Sequence of chain 1.A:
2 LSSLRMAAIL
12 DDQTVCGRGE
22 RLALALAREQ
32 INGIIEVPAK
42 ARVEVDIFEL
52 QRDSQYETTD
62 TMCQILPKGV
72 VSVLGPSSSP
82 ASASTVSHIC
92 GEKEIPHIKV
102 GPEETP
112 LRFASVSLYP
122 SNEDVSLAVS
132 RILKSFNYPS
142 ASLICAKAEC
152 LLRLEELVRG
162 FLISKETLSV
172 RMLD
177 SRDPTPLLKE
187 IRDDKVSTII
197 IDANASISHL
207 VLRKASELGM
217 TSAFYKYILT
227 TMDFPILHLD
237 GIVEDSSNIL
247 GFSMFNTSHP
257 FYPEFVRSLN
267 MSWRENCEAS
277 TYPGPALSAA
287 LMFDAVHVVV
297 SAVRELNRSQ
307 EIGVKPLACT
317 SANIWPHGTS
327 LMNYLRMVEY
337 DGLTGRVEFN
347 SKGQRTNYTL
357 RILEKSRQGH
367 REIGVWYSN

This small molecule binds to this protein.
Small molecule (SMILES): CC(=O)N[C@@H]1[C@@H](O)[C@H](O)[C@@H](CO)O[C@H]1O

Binding-site contacts:
Ligand atom C7 contacts residue ALA42 of chain 1.A at 3.8 Å (hydrophobic).
Ligand atom O7 contacts residue ALA42 of chain 1.A at 3.5 Å (h-bond).
Ligand atom C7 contacts residue ASN303 of chain 1.A at 3.4 Å.
Ligand atom C8 contacts residue LEU2 of chain 1.A at 4.0 Å (hydrophobic).
Ligand atom O3 contacts residue LEU2 of chain 1.A at 4.4 Å.
Ligand atom O7 contacts residue ASN303 of chain 1.A at 3.8 Å.
Ligand atom N2 contacts residue ASN303 of chain 1.A at 2.8 Å (h-bond).
Ligand atom O3 contacts residue ALA40 of chain 1.A at 4.2 Å.
Ligand atom O4 contacts residue ALA40 of chain 1.A at 4.0 Å.
Ligand atom O7 contacts residue LYS41 of chain 1.A at 4.0 Å.
Ligand atom O3 contacts residue LYS41 of chain 1.A at 3.8 Å.
Ligand atom O7 contacts residue ARG300 of chain 1.A at 3.1 Å (salt-bridge).
Ligand atom C3 contacts residue ASN303 of chain 1.A at 3.7 Å.
Ligand atom C8 contacts residue ALA42 of chain 1.A at 4.0 Å (hydrophobic).
Ligand atom C5 contacts residue ASN303 of chain 1.A at 3.7 Å.
Ligand atom C2 contacts residue ASN303 of chain 1.A at 2.3 Å.
Ligand atom C7 contacts residue ARG300 of chain 1.A at 4.1 Å.
Ligand atom C4 contacts residue ASN303 of chain 1.A at 4.2 Å.
Ligand atom C8 contacts residue LEU5 of chain 1.A at 4.3 Å (hydrophobic).
Ligand atom C1 contacts residue ASN303 of chain 1.A at 1.5 Å.
Ligand atom C3 contacts residue ALA42 of chain 1.A at 4.4 Å (hydrophobic).
Ligand atom C8 contacts residue ASN303 of chain 1.A at 4.3 Å.
Ligand atom C4 contacts residue ALA40 of chain 1.A at 3.8 Å (hydrophobic).
Ligand atom N2 contacts residue LEU2 of chain 1.A at 4.5 Å.
Ligand atom C8 contacts residue ARG300 of chain 1.A at 4.3 Å.
Ligand atom N2 contacts residue ALA42 of chain 1.A at 4.2 Å.
Ligand atom C8 contacts residue VAL299 of chain 1.A at 4.0 Å (hydrophobic).
Ligand atom O3 contacts residue ALA42 of chain 1.A at 3.2 Å (h-bond).
Ligand atom O5 contacts residue ASN303 of chain 1.A at 2.4 Å (h-bond).
Ligand atom O6 contacts residue PRO39 of chain 1.A at 3.8 Å.